Binding-site contacts:
Ligand atom O5 contacts residue THR248 of chain 1.D at 3.8 Å.
Ligand atom N2 contacts residue THR248 of chain 1.D at 4.5 Å.
Ligand atom C1 contacts residue ASN249 of chain 1.D at 4.1 Å.
Ligand atom C2 contacts residue ASN246 of chain 1.D at 2.5 Å.
Ligand atom C1 contacts residue THR248 of chain 1.D at 3.2 Å.
Ligand atom C4 contacts residue ASN246 of chain 1.D at 4.2 Å.
Ligand atom C7 contacts residue ASN246 of chain 1.D at 3.6 Å.
Ligand atom C2 contacts residue THR248 of chain 1.D at 4.3 Å.
Ligand atom C5 contacts residue ASN246 of chain 1.D at 3.7 Å.
Ligand atom O5 contacts residue ASN249 of chain 1.D at 3.8 Å.
Ligand atom C3 contacts residue ASN246 of chain 1.D at 3.8 Å.
Ligand atom O6 contacts residue THR248 of chain 1.D at 3.9 Å.
Ligand atom C8 contacts residue ASN246 of chain 1.D at 3.9 Å.
Ligand atom O5 contacts residue ASN246 of chain 1.D at 2.4 Å (h-bond).
Ligand atom C5 contacts residue THR248 of chain 1.D at 4.1 Å.
Ligand atom N2 contacts residue ASN246 of chain 1.D at 2.8 Å (h-bond).
Ligand atom O6 contacts residue ASN249 of chain 1.D at 4.0 Å.
Ligand atom O7 contacts residue ASN246 of chain 1.D at 4.1 Å.
Ligand atom C1 contacts residue ASN246 of chain 1.D at 1.4 Å.

Sequence of chain 1.D:
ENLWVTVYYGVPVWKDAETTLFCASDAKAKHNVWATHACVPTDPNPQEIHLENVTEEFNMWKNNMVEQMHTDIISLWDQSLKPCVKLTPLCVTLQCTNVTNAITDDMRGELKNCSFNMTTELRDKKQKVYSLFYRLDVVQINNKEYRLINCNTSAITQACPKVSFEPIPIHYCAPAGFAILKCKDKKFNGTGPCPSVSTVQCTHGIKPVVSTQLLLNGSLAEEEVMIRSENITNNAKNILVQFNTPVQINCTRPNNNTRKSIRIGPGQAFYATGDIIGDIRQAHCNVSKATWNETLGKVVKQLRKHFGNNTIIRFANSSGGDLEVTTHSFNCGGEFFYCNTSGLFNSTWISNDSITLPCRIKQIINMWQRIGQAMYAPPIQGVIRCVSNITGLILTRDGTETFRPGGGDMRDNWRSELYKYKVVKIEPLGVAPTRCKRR

A protein and the small-molecule ligand that binds it are described below.
Small molecule (SMILES): CC(=O)N[C@@H]1[C@@H](O)[C@H](O)[C@@H](CO)O[C@H]1O